A small-molecule ligand and the protein it binds are described below.
Small molecule (SMILES): CC(=O)N[C@@H]1[C@@H](O)[C@H](O)[C@@H](CO)O[C@H]1O

Binding-site contacts:
Ligand atom C3 contacts residue ASN683 of chain 1.A at 3.9 Å.
Ligand atom C7 contacts residue ASN683 of chain 1.A at 3.2 Å.
Ligand atom O7 contacts residue ASN684 of chain 1.A at 3.8 Å.
Ligand atom C8 contacts residue ASN684 of chain 1.A at 3.3 Å.
Ligand atom C4 contacts residue ASN683 of chain 1.A at 4.3 Å.
Ligand atom N2 contacts residue ASN683 of chain 1.A at 3.0 Å (h-bond).
Ligand atom C2 contacts residue ASN683 of chain 1.A at 2.6 Å.
Ligand atom C7 contacts residue ASN684 of chain 1.A at 4.2 Å.
Ligand atom C8 contacts residue ASN683 of chain 1.A at 4.1 Å.
Ligand atom O7 contacts residue ASN683 of chain 1.A at 3.1 Å (h-bond).
Ligand atom O5 contacts residue ASN683 of chain 1.A at 2.5 Å (h-bond).
Ligand atom C5 contacts residue ASN683 of chain 1.A at 3.7 Å.
Ligand atom C1 contacts residue ASN683 of chain 1.A at 1.5 Å.

Sequence of chain 1.A:
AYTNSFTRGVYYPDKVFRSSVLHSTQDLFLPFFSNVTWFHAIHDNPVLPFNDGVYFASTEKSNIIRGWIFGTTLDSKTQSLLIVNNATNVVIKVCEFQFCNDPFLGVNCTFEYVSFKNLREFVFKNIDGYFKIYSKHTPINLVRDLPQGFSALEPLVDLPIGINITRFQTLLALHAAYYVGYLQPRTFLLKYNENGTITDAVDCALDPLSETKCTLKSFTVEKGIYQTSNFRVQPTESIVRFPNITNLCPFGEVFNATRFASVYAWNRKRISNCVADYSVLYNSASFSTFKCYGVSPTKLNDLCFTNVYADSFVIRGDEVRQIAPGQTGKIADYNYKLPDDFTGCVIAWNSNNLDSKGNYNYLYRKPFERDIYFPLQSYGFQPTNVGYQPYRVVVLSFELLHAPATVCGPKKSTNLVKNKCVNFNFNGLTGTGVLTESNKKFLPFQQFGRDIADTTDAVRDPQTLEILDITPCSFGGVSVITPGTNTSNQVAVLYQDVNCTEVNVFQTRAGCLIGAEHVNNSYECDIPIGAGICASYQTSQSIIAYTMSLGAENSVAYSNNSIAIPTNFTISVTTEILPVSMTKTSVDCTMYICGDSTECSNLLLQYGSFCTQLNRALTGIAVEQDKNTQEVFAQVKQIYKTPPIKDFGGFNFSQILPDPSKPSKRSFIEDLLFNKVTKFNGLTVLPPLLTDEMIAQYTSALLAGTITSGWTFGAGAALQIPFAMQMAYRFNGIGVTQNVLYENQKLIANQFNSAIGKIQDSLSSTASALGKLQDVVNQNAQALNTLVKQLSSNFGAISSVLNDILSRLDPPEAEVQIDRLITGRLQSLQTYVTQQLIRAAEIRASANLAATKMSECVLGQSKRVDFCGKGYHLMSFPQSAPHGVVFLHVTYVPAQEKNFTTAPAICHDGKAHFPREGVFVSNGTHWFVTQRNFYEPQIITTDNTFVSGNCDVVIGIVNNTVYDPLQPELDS